The small molecule below binds the protein below.
Small molecule (SMILES): CC(=O)N[C@H]1[C@H](O[C@H]2[C@H](O)[C@@H](NC(C)=O)CO[C@@H]2CO)O[C@H](CO)[C@@H](O)[C@@H]1O

Binding-site contacts:
Ligand atom N2 contacts residue ASN717 of chain 1.C at 2.8 Å (h-bond).
Ligand atom C7 contacts residue LEU922 of chain 1.C at 4.0 Å (hydrophobic).
Ligand atom C3 contacts residue ASN717 of chain 1.C at 3.7 Å.
Ligand atom C8 contacts residue ASN717 of chain 1.C at 4.5 Å.
Ligand atom O6 contacts residue PHE718 of chain 1.C at 4.4 Å.
Ligand atom O7 contacts residue GLN1071 of chain 1.C at 4.2 Å.
Ligand atom C7 contacts residue ASN717 of chain 1.C at 3.4 Å.
Ligand atom C5 contacts residue GLN926 of chain 1.C at 4.2 Å.
Ligand atom O5 contacts residue ASN717 of chain 1.C at 2.3 Å (h-bond).
Ligand atom C1 contacts residue ASN717 of chain 1.C at 1.4 Å.
Ligand atom C4 contacts residue ASN717 of chain 1.C at 4.2 Å.
Ligand atom O7 contacts residue LEU922 of chain 1.C at 3.4 Å.
Ligand atom O4 contacts residue LEU922 of chain 1.C at 3.9 Å.
Ligand atom C2 contacts residue ASN717 of chain 1.C at 2.4 Å.
Ligand atom C1 contacts residue LEU922 of chain 1.C at 4.3 Å (hydrophobic).
Ligand atom O6 contacts residue ASN717 of chain 1.C at 4.5 Å.
Ligand atom C3 contacts residue LEU922 of chain 1.C at 4.1 Å (hydrophobic).
Ligand atom C6 contacts residue GLN926 of chain 1.C at 4.0 Å.
Ligand atom C5 contacts residue LEU922 of chain 1.C at 4.1 Å (hydrophobic).
Ligand atom O6 contacts residue GLN926 of chain 1.C at 3.9 Å.
Ligand atom C4 contacts residue LEU922 of chain 1.C at 4.5 Å (hydrophobic).
Ligand atom O7 contacts residue ASN717 of chain 1.C at 3.6 Å (h-bond).
Ligand atom C5 contacts residue ASN717 of chain 1.C at 3.6 Å.

Sequence of chain 1.C:
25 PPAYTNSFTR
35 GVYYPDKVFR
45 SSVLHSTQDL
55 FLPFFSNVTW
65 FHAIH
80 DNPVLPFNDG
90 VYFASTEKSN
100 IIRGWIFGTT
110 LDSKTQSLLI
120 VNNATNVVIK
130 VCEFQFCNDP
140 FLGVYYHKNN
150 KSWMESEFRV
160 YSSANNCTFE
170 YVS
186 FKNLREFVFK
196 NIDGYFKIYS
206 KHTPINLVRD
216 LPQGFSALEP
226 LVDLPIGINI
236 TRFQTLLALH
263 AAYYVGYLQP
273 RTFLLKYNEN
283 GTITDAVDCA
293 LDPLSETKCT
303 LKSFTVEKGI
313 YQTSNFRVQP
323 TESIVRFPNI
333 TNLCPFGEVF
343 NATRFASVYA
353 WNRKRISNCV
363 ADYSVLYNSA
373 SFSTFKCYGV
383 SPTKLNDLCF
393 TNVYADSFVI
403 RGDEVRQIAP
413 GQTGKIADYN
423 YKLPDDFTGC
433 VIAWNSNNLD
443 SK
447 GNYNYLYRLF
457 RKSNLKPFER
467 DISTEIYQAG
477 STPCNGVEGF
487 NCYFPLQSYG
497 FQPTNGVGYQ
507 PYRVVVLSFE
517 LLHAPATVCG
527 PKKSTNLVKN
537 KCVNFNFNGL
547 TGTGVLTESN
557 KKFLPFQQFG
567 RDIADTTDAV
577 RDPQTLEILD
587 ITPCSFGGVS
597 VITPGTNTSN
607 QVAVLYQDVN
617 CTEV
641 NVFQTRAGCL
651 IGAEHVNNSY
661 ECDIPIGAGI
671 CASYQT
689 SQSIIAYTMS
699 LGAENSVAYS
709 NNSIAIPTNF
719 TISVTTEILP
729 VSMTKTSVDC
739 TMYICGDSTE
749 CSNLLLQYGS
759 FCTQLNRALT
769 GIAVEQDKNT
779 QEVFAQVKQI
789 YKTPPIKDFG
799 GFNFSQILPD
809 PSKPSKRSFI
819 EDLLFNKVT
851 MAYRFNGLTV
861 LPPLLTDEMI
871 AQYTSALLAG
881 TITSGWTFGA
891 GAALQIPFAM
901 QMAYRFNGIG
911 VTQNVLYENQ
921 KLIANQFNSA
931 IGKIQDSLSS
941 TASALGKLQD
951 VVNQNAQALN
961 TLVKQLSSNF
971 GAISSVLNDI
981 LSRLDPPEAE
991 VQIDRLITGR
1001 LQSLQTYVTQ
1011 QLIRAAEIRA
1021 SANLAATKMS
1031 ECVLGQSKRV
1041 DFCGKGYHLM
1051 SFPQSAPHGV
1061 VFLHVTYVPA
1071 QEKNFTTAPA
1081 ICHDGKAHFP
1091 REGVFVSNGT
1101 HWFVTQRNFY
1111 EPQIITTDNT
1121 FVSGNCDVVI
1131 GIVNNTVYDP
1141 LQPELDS